Sequence of chain 2.A:
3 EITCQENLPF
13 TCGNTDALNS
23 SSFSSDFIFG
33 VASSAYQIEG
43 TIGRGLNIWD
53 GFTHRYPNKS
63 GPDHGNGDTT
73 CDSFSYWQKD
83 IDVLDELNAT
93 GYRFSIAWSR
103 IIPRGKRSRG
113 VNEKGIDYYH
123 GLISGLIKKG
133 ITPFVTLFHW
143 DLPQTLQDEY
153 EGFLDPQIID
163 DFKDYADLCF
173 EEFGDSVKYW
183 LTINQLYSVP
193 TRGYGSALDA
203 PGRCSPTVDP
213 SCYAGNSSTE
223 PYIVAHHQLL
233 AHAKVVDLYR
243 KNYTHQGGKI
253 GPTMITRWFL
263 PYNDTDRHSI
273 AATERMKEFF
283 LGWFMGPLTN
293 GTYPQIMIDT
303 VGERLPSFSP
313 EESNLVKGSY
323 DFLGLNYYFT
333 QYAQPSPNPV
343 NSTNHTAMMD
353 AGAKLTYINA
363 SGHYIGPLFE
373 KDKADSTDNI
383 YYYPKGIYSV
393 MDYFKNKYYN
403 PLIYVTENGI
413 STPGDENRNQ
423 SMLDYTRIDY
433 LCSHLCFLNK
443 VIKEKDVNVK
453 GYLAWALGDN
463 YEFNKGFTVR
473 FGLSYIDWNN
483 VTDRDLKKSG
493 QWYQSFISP

Binding-site contacts:
Ligand atom C2 contacts residue ASN244 of chain 2.A at 2.7 Å.
Ligand atom C1 contacts residue ASN244 of chain 2.A at 1.8 Å.
Ligand atom O7 contacts residue LYS165 of chain 2.A at 4.4 Å.
Ligand atom C8 contacts residue LYS165 of chain 2.A at 2.6 Å.
Ligand atom C5 contacts residue ASN244 of chain 2.A at 3.7 Å.
Ligand atom O7 contacts residue LYS243 of chain 2.A at 4.2 Å.
Ligand atom N2 contacts residue LEU240 of chain 2.A at 4.4 Å.
Ligand atom C3 contacts residue ASN244 of chain 2.A at 3.9 Å.
Ligand atom O7 contacts residue ASP239 of chain 2.A at 3.9 Å.
Ligand atom C7 contacts residue ASN244 of chain 2.A at 3.6 Å.
Ligand atom O5 contacts residue ASN244 of chain 2.A at 2.4 Å (h-bond).
Ligand atom N2 contacts residue ASN244 of chain 2.A at 2.9 Å (h-bond).
Ligand atom C7 contacts residue LYS165 of chain 2.A at 3.8 Å.
Ligand atom C8 contacts residue ASP239 of chain 2.A at 4.1 Å.
Ligand atom C4 contacts residue ASN244 of chain 2.A at 4.2 Å.
Ligand atom C7 contacts residue LEU240 of chain 2.A at 4.0 Å (hydrophobic).
Ligand atom C8 contacts residue ASN244 of chain 2.A at 4.4 Å.
Ligand atom O7 contacts residue ASN244 of chain 2.A at 4.2 Å.
Ligand atom C8 contacts residue LEU240 of chain 2.A at 3.4 Å (hydrophobic).

The small molecule below binds the protein below.
Small molecule (SMILES): CC(=O)N[C@@H]1[C@@H](O)[C@H](O)[C@@H](CO)O[C@H]1O